Sequence of chain 1.B:
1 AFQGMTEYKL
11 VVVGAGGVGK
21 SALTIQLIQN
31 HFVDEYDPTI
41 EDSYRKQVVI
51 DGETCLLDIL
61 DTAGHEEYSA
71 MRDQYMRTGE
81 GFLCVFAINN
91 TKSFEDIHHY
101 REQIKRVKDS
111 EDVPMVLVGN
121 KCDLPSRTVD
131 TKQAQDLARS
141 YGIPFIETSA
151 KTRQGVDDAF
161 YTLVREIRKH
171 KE

Binding-site contacts:
Ligand atom O1G contacts residue PRO38 of chain 1.B at 3.5 Å.
Ligand atom O2' contacts residue VAL33 of chain 1.B at 2.8 Å (h-bond).
Ligand atom O6 contacts residue SER149 of chain 1.B at 3.3 Å.
Ligand atom O2B contacts residue LYS20 of chain 1.B at 3.5 Å (salt-bridge).
Ligand atom N3B contacts residue MG1 of chain 1.J at 3.4 Å.
Ligand atom O6 contacts residue ALA150 of chain 1.B at 2.8 Å (h-bond).
Ligand atom O6 contacts residue ASN120 of chain 1.B at 3.2 Å (h-bond).
Ligand atom N1 contacts residue ASP123 of chain 1.B at 2.7 Å (salt-bridge).
Ligand atom O2' contacts residue PHE32 of chain 1.B at 3.4 Å.
Ligand atom O3' contacts residue ASP34 of chain 1.B at 2.7 Å (salt-bridge).
Ligand atom O4' contacts residue LYS121 of chain 1.B at 3.0 Å (salt-bridge).
Ligand atom O2A contacts residue SER21 of chain 1.B at 3.2 Å (h-bond).
Ligand atom PB contacts residue MG1 of chain 1.J at 3.3 Å.
Ligand atom N2 contacts residue LEU124 of chain 1.B at 3.6 Å.
Ligand atom O1B contacts residue VAL18 of chain 1.B at 3.4 Å (h-bond).
Ligand atom O2G contacts residue THR39 of chain 1.B at 2.8 Å (h-bond).
Ligand atom C2 contacts residue ASP123 of chain 1.B at 3.6 Å.
Ligand atom O3G contacts residue GLY64 of chain 1.B at 3.0 Å (h-bond).
Ligand atom C3' contacts residue ASP34 of chain 1.B at 3.6 Å.
Ligand atom C2' contacts residue VAL33 of chain 1.B at 3.6 Å (hydrophobic).
Ligand atom O1G contacts residue TYR36 of chain 1.B at 3.5 Å.
Ligand atom O3G contacts residue LYS20 of chain 1.B at 2.6 Å (salt-bridge).
Ligand atom N7 contacts residue ASN120 of chain 1.B at 3.1 Å (h-bond).
Ligand atom C8 contacts residue GLY19 of chain 1.B at 3.6 Å.
Ligand atom N2 contacts residue ASP123 of chain 1.B at 2.8 Å (salt-bridge).
Ligand atom C6 contacts residue ASP123 of chain 1.B at 3.5 Å.
Ligand atom O2A contacts residue GLY19 of chain 1.B at 3.2 Å.
Ligand atom O2B contacts residue MG1 of chain 1.J at 2.2 Å.
Ligand atom O2' contacts residue ASP34 of chain 1.B at 3.0 Å (salt-bridge).
Ligand atom O3A contacts residue GLY19 of chain 1.B at 3.3 Å (h-bond).
Ligand atom C8 contacts residue ALA22 of chain 1.B at 3.6 Å (hydrophobic).
Ligand atom O1B contacts residue LYS20 of chain 1.B at 2.7 Å (salt-bridge).
Ligand atom PG contacts residue MG1 of chain 1.J at 3.3 Å.
Ligand atom O6 contacts residue ASP123 of chain 1.B at 3.5 Å (salt-bridge).
Ligand atom N3B contacts residue GLY17 of chain 1.B at 3.2 Å (h-bond).
Ligand atom O6 contacts residue LYS121 of chain 1.B at 3.4 Å (salt-bridge).
Ligand atom O2A contacts residue ALA22 of chain 1.B at 2.7 Å (h-bond).
Ligand atom O2G contacts residue MG1 of chain 1.J at 2.1 Å.
Ligand atom O1B contacts residue GLY19 of chain 1.B at 3.2 Å (h-bond).
Ligand atom O2B contacts residue SER21 of chain 1.B at 3.0 Å (h-bond).

The small molecule below binds the protein below.
Small molecule (SMILES): Nc1nc2c(ncn2[C@@H]2O[C@H](CO[P](=O)(O)O[P](=O)(O)NP(=O)(O)O)[C@@H](O)[C@H]2O)c(=O)[nH]1